This protein binds this small molecule.
Small molecule (SMILES): C=Cc1cc(O)cc2nc(-c3ccc(O)c(F)c3)oc12

Sequence of chain 1.B:
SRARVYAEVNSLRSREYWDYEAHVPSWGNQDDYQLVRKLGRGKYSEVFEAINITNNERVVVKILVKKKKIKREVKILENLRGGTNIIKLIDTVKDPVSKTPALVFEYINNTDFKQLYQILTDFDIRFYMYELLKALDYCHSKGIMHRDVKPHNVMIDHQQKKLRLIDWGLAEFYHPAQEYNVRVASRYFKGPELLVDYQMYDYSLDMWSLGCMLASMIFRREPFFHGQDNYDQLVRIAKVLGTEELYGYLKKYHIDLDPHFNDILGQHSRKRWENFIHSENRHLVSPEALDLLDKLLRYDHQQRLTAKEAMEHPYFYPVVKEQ

Binding-site contacts:
Ligand atom C16 contacts residue ASP177 of chain 1.B at 3.8 Å.
Ligand atom F22 contacts residue ASP177 of chain 1.B at 3.4 Å.
Ligand atom O21 contacts residue LEU47 of chain 1.B at 3.9 Å.
Ligand atom C2 contacts residue MET165 of chain 1.B at 3.6 Å (hydrophobic).
Ligand atom C2 contacts residue LEU47 of chain 1.B at 3.7 Å (hydrophobic).
Ligand atom C1 contacts residue MET165 of chain 1.B at 3.8 Å (hydrophobic).
Ligand atom O21 contacts residue ASN120 of chain 1.B at 3.3 Å (h-bond).
Ligand atom C4 contacts residue LEU47 of chain 1.B at 3.9 Å (hydrophobic).
Ligand atom C24 contacts residue LEU47 of chain 1.B at 3.8 Å (hydrophobic).
Ligand atom O21 contacts residue ILE118 of chain 1.B at 2.7 Å (h-bond).
Ligand atom C15 contacts residue ASP177 of chain 1.B at 3.4 Å.
Ligand atom O23 contacts residue ASP177 of chain 1.B at 3.1 Å (salt-bridge).
Ligand atom C5 contacts residue ILE118 of chain 1.B at 3.2 Å (hydrophobic).
Ligand atom O9 contacts residue VAL55 of chain 1.B at 3.6 Å.
Ligand atom F22 contacts residue LYS70 of chain 1.B at 3.3 Å.
Ligand atom O9 contacts residue ILE176 of chain 1.B at 3.7 Å.
Ligand atom C14 contacts residue ILE176 of chain 1.B at 3.8 Å (hydrophobic).
Ligand atom C3 contacts residue MET165 of chain 1.B at 3.5 Å (hydrophobic).
Ligand atom C13 contacts residue ILE176 of chain 1.B at 3.6 Å (hydrophobic).
Ligand atom C6 contacts residue MET165 of chain 1.B at 4.0 Å (hydrophobic).
Ligand atom C15 contacts residue PHE115 of chain 1.B at 3.7 Å (hydrophobic).
Ligand atom C6 contacts residue ILE118 of chain 1.B at 3.4 Å (hydrophobic).
Ligand atom C16 contacts residue LYS70 of chain 1.B at 3.9 Å.
Ligand atom C12 contacts residue ILE176 of chain 1.B at 3.7 Å (hydrophobic).
Ligand atom O23 contacts residue LYS70 of chain 1.B at 2.8 Å (salt-bridge).
Ligand atom O23 contacts residue PHE115 of chain 1.B at 3.5 Å.
Ligand atom C10 contacts residue VAL55 of chain 1.B at 3.8 Å (hydrophobic).
Ligand atom C15 contacts residue ILE176 of chain 1.B at 3.9 Å (hydrophobic).
Ligand atom C5 contacts residue LEU47 of chain 1.B at 3.6 Å (hydrophobic).
Ligand atom C15 contacts residue LYS70 of chain 1.B at 3.8 Å.
Ligand atom C4 contacts residue MET165 of chain 1.B at 3.7 Å (hydrophobic).
Ligand atom C1 contacts residue LEU47 of chain 1.B at 3.7 Å (hydrophobic).
Ligand atom C17 contacts residue ILE176 of chain 1.B at 3.5 Å (hydrophobic).
Ligand atom C6 contacts residue LEU47 of chain 1.B at 3.5 Å (hydrophobic).
Ligand atom C5 contacts residue MET165 of chain 1.B at 3.9 Å (hydrophobic).
Ligand atom C10 contacts residue ILE176 of chain 1.B at 3.9 Å (hydrophobic).
Ligand atom N11 contacts residue VAL68 of chain 1.B at 3.9 Å.
Ligand atom C25 contacts residue GLY48 of chain 1.B at 3.8 Å.
Ligand atom C6 contacts residue ASN120 of chain 1.B at 3.9 Å.
Ligand atom C14 contacts residue PHE115 of chain 1.B at 3.5 Å (hydrophobic).